Sequence of chain 1.A:
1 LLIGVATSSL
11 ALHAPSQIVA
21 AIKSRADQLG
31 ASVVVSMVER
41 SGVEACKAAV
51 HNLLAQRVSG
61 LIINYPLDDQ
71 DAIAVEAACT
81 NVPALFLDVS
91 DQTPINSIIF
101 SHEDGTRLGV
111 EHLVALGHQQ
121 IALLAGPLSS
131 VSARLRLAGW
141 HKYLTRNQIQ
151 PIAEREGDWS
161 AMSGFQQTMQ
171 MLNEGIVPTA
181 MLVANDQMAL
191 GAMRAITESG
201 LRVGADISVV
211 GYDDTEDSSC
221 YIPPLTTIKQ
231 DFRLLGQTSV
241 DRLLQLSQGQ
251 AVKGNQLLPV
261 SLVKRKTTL

A protein and the small-molecule ligand that binds it are described below.
Small molecule (SMILES): CC(C)S[C@@H]1O[C@H](CO)[C@H](O)[C@H](O)[C@H]1O

Binding-site contacts:
Ligand atom O4 contacts residue PRO15 of chain 1.A at 3.2 Å.
Ligand atom O6 contacts residue TRP159 of chain 1.A at 4.0 Å.
Ligand atom C2 contacts residue ALA14 of chain 1.A at 3.6 Å (hydrophobic).
Ligand atom O2 contacts residue ASP213 of chain 1.A at 2.7 Å (salt-bridge).
Ligand atom C1' contacts residue ASN64 of chain 1.A at 3.9 Å.
Ligand atom C6 contacts residue PRO15 of chain 1.A at 4.0 Å (hydrophobic).
Ligand atom C4 contacts residue LEU12 of chain 1.A at 4.2 Å (hydrophobic).
Ligand atom O3 contacts residue TRP159 of chain 1.A at 3.7 Å.
Ligand atom C3 contacts residue ASN185 of chain 1.A at 3.9 Å.
Ligand atom C6 contacts residue LEU12 of chain 1.A at 3.9 Å (hydrophobic).
Ligand atom O4 contacts residue ALA14 of chain 1.A at 3.5 Å.
Ligand atom O2 contacts residue ARG136 of chain 1.A at 2.8 Å (salt-bridge).
Ligand atom C4 contacts residue TRP159 of chain 1.A at 3.6 Å (hydrophobic).
Ligand atom C2' contacts residue ASN64 of chain 1.A at 3.3 Å.
Ligand atom O6 contacts residue SER8 of chain 1.A at 3.4 Å (h-bond).
Ligand atom C6 contacts residue SER8 of chain 1.A at 3.8 Å.
Ligand atom C1' contacts residue ASP88 of chain 1.A at 3.7 Å.
Ligand atom C2 contacts residue ASP213 of chain 1.A at 3.4 Å.
Ligand atom C2' contacts residue ILE18 of chain 1.A at 3.7 Å (hydrophobic).
Ligand atom O6 contacts residue PRO66 of chain 1.A at 4.2 Å.
Ligand atom C3' contacts residue ASP88 of chain 1.A at 3.4 Å.
Ligand atom O3 contacts residue ASN185 of chain 1.A at 2.8 Å (h-bond).
Ligand atom O3 contacts residue ALA14 of chain 1.A at 4.2 Å.
Ligand atom O6 contacts residue ASP88 of chain 1.A at 3.5 Å (salt-bridge).
Ligand atom C3 contacts residue ARG136 of chain 1.A at 4.2 Å.
Ligand atom C3 contacts residue ASP213 of chain 1.A at 3.7 Å.
Ligand atom O2 contacts residue GLN230 of chain 1.A at 3.7 Å.
Ligand atom C6 contacts residue TRP159 of chain 1.A at 4.0 Å (hydrophobic).
Ligand atom C3' contacts residue SER132 of chain 1.A at 3.1 Å.
Ligand atom C3 contacts residue TRP159 of chain 1.A at 3.5 Å (hydrophobic).
Ligand atom O4 contacts residue LEU12 of chain 1.A at 3.8 Å.
Ligand atom C2' contacts residue LEU87 of chain 1.A at 3.6 Å (hydrophobic).
Ligand atom S1 contacts residue ARG136 of chain 1.A at 3.8 Å.
Ligand atom O3 contacts residue ASP213 of chain 1.A at 2.8 Å (salt-bridge).
Ligand atom C2 contacts residue ARG136 of chain 1.A at 3.9 Å.
Ligand atom C4 contacts residue ASN185 of chain 1.A at 4.3 Å.
Ligand atom C1 contacts residue ARG136 of chain 1.A at 3.9 Å.
Ligand atom C5 contacts residue TRP159 of chain 1.A at 3.8 Å (hydrophobic).
Ligand atom O5 contacts residue ALA14 of chain 1.A at 4.2 Å.
Ligand atom C3' contacts residue ARG136 of chain 1.A at 3.8 Å.